Binding-site contacts:
Ligand atom C1 contacts residue ASN41 of chain 1.A at 1.5 Å.
Ligand atom C7 contacts residue GLU42 of chain 1.A at 3.9 Å.
Ligand atom C8 contacts residue ASN41 of chain 1.A at 4.5 Å.
Ligand atom O7 contacts residue ASN41 of chain 1.A at 3.3 Å (h-bond).
Ligand atom N2 contacts residue GLU42 of chain 1.A at 3.1 Å (salt-bridge).
Ligand atom C4 contacts residue ASN41 of chain 1.A at 4.4 Å.
Ligand atom O5 contacts residue ASN41 of chain 1.A at 2.5 Å (h-bond).
Ligand atom C2 contacts residue GLU42 of chain 1.A at 4.0 Å.
Ligand atom C2 contacts residue ASN41 of chain 1.A at 2.5 Å.
Ligand atom C3 contacts residue GLU42 of chain 1.A at 4.1 Å.
Ligand atom C1 contacts residue GLU42 of chain 1.A at 4.2 Å.
Ligand atom C3 contacts residue ASN41 of chain 1.A at 3.9 Å.
Ligand atom C8 contacts residue GLU42 of chain 1.A at 3.6 Å.
Ligand atom C7 contacts residue ASN41 of chain 1.A at 3.3 Å.
Ligand atom C5 contacts residue ASN41 of chain 1.A at 3.8 Å.
Ligand atom N2 contacts residue ASN41 of chain 1.A at 3.0 Å (h-bond).

Sequence of chain 1.A:
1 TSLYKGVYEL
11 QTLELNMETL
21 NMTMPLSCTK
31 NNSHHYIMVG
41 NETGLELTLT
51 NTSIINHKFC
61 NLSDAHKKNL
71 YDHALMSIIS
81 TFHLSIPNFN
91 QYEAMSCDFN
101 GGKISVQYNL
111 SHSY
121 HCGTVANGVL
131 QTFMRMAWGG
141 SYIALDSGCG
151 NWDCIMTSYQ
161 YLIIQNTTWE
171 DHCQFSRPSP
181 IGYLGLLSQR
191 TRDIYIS

This small molecule binds to this protein.
Small molecule (SMILES): CC(=O)N[C@@H]1[C@@H](O)[C@H](O)[C@@H](CO)O[C@H]1O